Binding-site contacts:
Ligand atom C4 contacts residue LEU224 of chain 1.A at 4.0 Å (hydrophobic).
Ligand atom O6 contacts residue GLU201 of chain 1.A at 2.6 Å (salt-bridge).
Ligand atom C3 contacts residue SER199 of chain 1.A at 3.8 Å.
Ligand atom O6 contacts residue LEU224 of chain 1.A at 4.1 Å.
Ligand atom O6 contacts residue GLU235 of chain 1.A at 3.7 Å.
Ligand atom C4 contacts residue GLU235 of chain 1.A at 4.4 Å.
Ligand atom C4 contacts residue ASN238 of chain 1.A at 3.8 Å.
Ligand atom C4 contacts residue SER199 of chain 1.A at 3.1 Å.
Ligand atom O6 contacts residue SER199 of chain 1.A at 3.6 Å (h-bond).
Ligand atom C3 contacts residue PRO234 of chain 1.A at 4.0 Å (hydrophobic).
Ligand atom C3 contacts residue GLU235 of chain 1.A at 3.4 Å.
Ligand atom C1 contacts residue SER199 of chain 1.A at 3.9 Å.
Ligand atom C4 contacts residue PRO234 of chain 1.A at 3.8 Å (hydrophobic).
Ligand atom C2 contacts residue SER199 of chain 1.A at 3.9 Å.
Ligand atom O5 contacts residue PRO234 of chain 1.A at 4.5 Å.
Ligand atom C2 contacts residue GLU235 of chain 1.A at 4.2 Å.
Ligand atom C2 contacts residue PRO234 of chain 1.A at 4.3 Å (hydrophobic).
Ligand atom C1 contacts residue PRO234 of chain 1.A at 4.0 Å (hydrophobic).
Ligand atom O5 contacts residue GLU235 of chain 1.A at 3.6 Å (salt-bridge).
Ligand atom C3 contacts residue GLU201 of chain 1.A at 4.0 Å.

Sequence of chain 1.A:
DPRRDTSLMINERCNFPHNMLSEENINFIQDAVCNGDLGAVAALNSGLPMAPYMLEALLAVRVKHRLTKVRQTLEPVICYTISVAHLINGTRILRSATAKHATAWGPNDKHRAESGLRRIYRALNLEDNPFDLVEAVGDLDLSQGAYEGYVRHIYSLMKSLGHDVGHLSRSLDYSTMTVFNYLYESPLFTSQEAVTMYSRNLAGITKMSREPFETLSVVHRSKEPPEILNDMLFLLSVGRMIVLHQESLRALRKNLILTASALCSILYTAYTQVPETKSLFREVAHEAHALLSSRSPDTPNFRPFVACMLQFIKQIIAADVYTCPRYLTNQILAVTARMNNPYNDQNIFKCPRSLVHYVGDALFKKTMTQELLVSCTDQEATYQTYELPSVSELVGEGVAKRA

This small molecule binds to this protein.
Small molecule (SMILES): C[C@@H](O)[C@@H](C)O